Binding-site contacts:
Ligand atom O7 contacts residue PHE294 of chain 1.A at 3.8 Å.
Ligand atom O7 contacts residue PHE296 of chain 1.A at 3.7 Å.
Ligand atom O1 contacts residue PHE296 of chain 1.A at 3.8 Å.
Ligand atom C8 contacts residue TRP285 of chain 1.A at 3.5 Å (hydrophobic).
Ligand atom C4 contacts residue TRP285 of chain 1.A at 3.8 Å (hydrophobic).
Ligand atom C14 contacts residue TYR123 of chain 1.A at 3.7 Å (hydrophobic).
Ligand atom C26 contacts residue TYR340 of chain 1.A at 3.5 Å (hydrophobic).
Ligand atom C16 contacts residue TYR336 of chain 1.A at 3.8 Å (hydrophobic).
Ligand atom C12 contacts residue PHE337 of chain 1.A at 3.7 Å (hydrophobic).
Ligand atom C1 contacts residue TRP285 of chain 1.A at 3.5 Å (hydrophobic).
Ligand atom O6 contacts residue TYR340 of chain 1.A at 3.8 Å.
Ligand atom C28 contacts residue TRP285 of chain 1.A at 3.4 Å (hydrophobic).
Ligand atom C13 contacts residue TYR123 of chain 1.A at 3.8 Å (hydrophobic).
Ligand atom C3 contacts residue TRP285 of chain 1.A at 3.7 Å (hydrophobic).
Ligand atom C26 contacts residue TYR336 of chain 1.A at 3.4 Å (hydrophobic).
Ligand atom O9 contacts residue TYR123 of chain 1.A at 2.7 Å (h-bond).
Ligand atom O8 contacts residue TYR123 of chain 1.A at 2.9 Å (h-bond).
Ligand atom C24 contacts residue TRP85 of chain 1.A at 3.5 Å (hydrophobic).
Ligand atom C29 contacts residue TYR71 of chain 1.A at 3.1 Å (hydrophobic).
Ligand atom C2 contacts residue TYR340 of chain 1.A at 3.8 Å (hydrophobic).
Ligand atom C20 contacts residue HIS446 of chain 1.A at 3.6 Å.
Ligand atom C27 contacts residue TYR340 of chain 1.A at 3.0 Å (hydrophobic).
Ligand atom O5 contacts residue TRP285 of chain 1.A at 3.9 Å.
Ligand atom C20 contacts residue SER202 of chain 1.A at 3.5 Å.
Ligand atom C2 contacts residue TRP285 of chain 1.A at 3.5 Å (hydrophobic).
Ligand atom C11 contacts residue TYR123 of chain 1.A at 3.8 Å (hydrophobic).
Ligand atom O7 contacts residue PHE337 of chain 1.A at 3.4 Å.
Ligand atom C23 contacts residue TYR336 of chain 1.A at 3.8 Å (hydrophobic).
Ligand atom C9 contacts residue TYR340 of chain 1.A at 3.4 Å (hydrophobic).
Ligand atom O6 contacts residue TRP285 of chain 1.A at 3.7 Å.
Ligand atom C9 contacts residue TRP285 of chain 1.A at 3.9 Å (hydrophobic).
Ligand atom C9 contacts residue TYR123 of chain 1.A at 3.3 Å (hydrophobic).
Ligand atom O1 contacts residue PHE337 of chain 1.A at 3.6 Å.
Ligand atom C10 contacts residue TYR123 of chain 1.A at 3.1 Å (hydrophobic).
Ligand atom C5 contacts residue TRP285 of chain 1.A at 3.8 Å (hydrophobic).
Ligand atom C23 contacts residue TRP85 of chain 1.A at 3.6 Å (hydrophobic).
Ligand atom C27 contacts residue SER292 of chain 1.A at 3.0 Å.
Ligand atom O2 contacts residue GLY120 of chain 1.A at 3.5 Å.
Ligand atom C8 contacts residue TYR340 of chain 1.A at 3.6 Å (hydrophobic).
Ligand atom C6 contacts residue TRP285 of chain 1.A at 3.6 Å (hydrophobic).

Sequence of chain 1.A:
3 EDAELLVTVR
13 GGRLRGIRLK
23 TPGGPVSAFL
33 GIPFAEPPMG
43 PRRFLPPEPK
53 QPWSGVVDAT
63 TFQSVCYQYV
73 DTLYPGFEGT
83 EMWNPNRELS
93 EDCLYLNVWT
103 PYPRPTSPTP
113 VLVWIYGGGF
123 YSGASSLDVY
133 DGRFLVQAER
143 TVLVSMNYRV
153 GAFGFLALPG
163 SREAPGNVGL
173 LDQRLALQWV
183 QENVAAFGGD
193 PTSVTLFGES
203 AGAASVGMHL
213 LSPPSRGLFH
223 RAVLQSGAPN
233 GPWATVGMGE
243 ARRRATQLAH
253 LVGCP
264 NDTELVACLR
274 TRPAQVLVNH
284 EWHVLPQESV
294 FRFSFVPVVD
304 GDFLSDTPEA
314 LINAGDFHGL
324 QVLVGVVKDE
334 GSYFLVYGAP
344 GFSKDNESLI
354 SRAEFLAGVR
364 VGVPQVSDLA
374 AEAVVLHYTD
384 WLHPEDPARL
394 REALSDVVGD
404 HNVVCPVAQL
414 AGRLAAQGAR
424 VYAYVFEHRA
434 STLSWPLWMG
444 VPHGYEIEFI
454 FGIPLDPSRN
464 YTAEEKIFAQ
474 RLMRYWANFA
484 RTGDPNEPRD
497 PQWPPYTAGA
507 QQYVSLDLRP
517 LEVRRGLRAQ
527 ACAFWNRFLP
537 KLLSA

The small molecule below binds the protein below.
Small molecule (SMILES): COc1cc(-c2cc3c(c(=O)o2)C[C@]2(O)[C@@]4(C)C(=O)C=CC(C)(C)[C@]4(O)CC[C@@]2(C)O3)cc(OC)c1OC